A protein and the small-molecule ligand that binds it are described below.
Small molecule (SMILES): CC(=O)N[C@@H]1[C@@H](O)[C@H](O)[C@@H](CO)O[C@H]1O

Binding-site contacts:
Ligand atom C1 contacts residue ASN133 of chain 1.H at 1.4 Å.
Ligand atom C7 contacts residue SO41 of chain 1.ZB at 4.3 Å.
Ligand atom C3 contacts residue ASN133 of chain 1.H at 3.8 Å.
Ligand atom O6 contacts residue HIS173 of chain 1.H at 3.9 Å.
Ligand atom N2 contacts residue ASN133 of chain 1.H at 3.0 Å (h-bond).
Ligand atom C8 contacts residue ASN133 of chain 1.H at 3.2 Å.
Ligand atom O5 contacts residue HIS173 of chain 1.H at 3.2 Å (h-bond).
Ligand atom C4 contacts residue ASN133 of chain 1.H at 4.2 Å.
Ligand atom C5 contacts residue ASN133 of chain 1.H at 3.6 Å.
Ligand atom C1 contacts residue HIS173 of chain 1.H at 3.6 Å.
Ligand atom O7 contacts residue ASN133 of chain 1.H at 3.4 Å (h-bond).
Ligand atom O5 contacts residue ASN133 of chain 1.H at 2.3 Å (h-bond).
Ligand atom C8 contacts residue ASN149 of chain 1.H at 3.8 Å.
Ligand atom O7 contacts residue SO41 of chain 1.ZB at 3.3 Å (h-bond).
Ligand atom C7 contacts residue ASN133 of chain 1.H at 3.3 Å.
Ligand atom C2 contacts residue ASN133 of chain 1.H at 2.5 Å.

Sequence of chain 1.H:
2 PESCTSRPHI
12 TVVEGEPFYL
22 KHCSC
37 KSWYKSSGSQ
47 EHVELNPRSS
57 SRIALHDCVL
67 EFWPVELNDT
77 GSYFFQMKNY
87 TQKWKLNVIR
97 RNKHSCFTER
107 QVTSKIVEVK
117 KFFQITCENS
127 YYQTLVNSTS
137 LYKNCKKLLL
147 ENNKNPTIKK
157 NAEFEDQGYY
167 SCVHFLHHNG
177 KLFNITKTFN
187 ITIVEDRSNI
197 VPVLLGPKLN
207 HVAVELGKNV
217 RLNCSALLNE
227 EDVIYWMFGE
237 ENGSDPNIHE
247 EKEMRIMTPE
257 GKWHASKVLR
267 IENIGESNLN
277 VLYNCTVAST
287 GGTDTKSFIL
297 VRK